The protein below binds the small molecule below.
Small molecule (SMILES): CC(=O)N[C@H]1[C@H](O[C@H]2[C@H](O)[C@@H](NC(C)=O)CO[C@@H]2CO[C@@H]2O[C@@H](C)[C@@H](O)[C@@H](O)[C@@H]2O)O[C@H](CO)[C@@H](O)[C@@H]1O

Binding-site contacts:
Ligand atom O5 contacts residue HIS104 of chain 40.B at 3.1 Å.
Ligand atom C6 contacts residue HIS104 of chain 40.B at 3.5 Å.
Ligand atom N2 contacts residue ASN154 of chain 40.A at 2.9 Å (h-bond).
Ligand atom C1 contacts residue HIS104 of chain 40.B at 3.7 Å.
Ligand atom O5 contacts residue ASN154 of chain 40.A at 2.3 Å (h-bond).
Ligand atom C5 contacts residue HIS104 of chain 40.B at 3.2 Å.
Ligand atom C1 contacts residue ASN154 of chain 40.A at 1.4 Å.
Ligand atom C4 contacts residue HIS104 of chain 40.B at 4.5 Å.
Ligand atom C7 contacts residue ASN154 of chain 40.A at 3.4 Å.
Ligand atom C8 contacts residue ASN154 of chain 40.A at 3.7 Å.
Ligand atom C6 contacts residue VAL250 of chain 40.B at 4.3 Å (hydrophobic).
Ligand atom C2 contacts residue ASN154 of chain 40.A at 2.4 Å.
Ligand atom C5 contacts residue ASN154 of chain 40.A at 3.6 Å.
Ligand atom C3 contacts residue ASN154 of chain 40.A at 3.8 Å.
Ligand atom C8 contacts residue HIS104 of chain 40.B at 4.5 Å.
Ligand atom O7 contacts residue ASN154 of chain 40.A at 3.4 Å (h-bond).
Ligand atom C4 contacts residue ASN154 of chain 40.A at 4.2 Å.

Sequence of chain 40.B:
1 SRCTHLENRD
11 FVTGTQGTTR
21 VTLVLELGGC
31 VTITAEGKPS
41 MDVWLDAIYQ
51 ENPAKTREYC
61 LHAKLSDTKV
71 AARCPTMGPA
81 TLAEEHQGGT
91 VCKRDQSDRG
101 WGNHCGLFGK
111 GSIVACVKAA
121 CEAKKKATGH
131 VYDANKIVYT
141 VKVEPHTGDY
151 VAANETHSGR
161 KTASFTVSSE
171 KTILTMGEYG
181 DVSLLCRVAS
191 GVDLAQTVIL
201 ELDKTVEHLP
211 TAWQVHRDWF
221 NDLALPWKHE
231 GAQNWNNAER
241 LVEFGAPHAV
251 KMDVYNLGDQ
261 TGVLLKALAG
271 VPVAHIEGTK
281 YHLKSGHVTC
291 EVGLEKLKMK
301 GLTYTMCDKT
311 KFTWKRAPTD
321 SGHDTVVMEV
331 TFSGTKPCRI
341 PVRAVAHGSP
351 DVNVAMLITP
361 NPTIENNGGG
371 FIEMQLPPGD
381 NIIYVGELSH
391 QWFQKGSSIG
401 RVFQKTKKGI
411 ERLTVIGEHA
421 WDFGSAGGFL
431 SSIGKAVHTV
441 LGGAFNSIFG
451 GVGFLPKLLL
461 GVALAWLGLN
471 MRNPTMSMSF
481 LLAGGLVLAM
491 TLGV

Sequence of chain 40.A:
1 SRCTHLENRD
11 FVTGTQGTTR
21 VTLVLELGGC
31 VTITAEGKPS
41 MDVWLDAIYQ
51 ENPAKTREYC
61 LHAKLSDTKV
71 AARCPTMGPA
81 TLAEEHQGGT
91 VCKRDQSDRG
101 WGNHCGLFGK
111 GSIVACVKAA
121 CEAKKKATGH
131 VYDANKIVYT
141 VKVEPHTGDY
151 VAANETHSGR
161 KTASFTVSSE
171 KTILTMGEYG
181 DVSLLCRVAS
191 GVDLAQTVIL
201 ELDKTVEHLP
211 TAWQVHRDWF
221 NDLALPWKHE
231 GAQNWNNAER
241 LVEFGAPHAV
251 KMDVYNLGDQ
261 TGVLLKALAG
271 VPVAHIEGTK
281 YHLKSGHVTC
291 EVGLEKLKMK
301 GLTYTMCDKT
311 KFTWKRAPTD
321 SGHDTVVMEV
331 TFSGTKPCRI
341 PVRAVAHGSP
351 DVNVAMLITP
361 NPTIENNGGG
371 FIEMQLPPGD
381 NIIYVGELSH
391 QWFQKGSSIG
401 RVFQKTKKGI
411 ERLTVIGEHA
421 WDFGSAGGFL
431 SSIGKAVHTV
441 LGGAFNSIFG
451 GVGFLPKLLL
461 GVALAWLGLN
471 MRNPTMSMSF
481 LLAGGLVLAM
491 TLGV